The small molecule below binds the protein below.
Small molecule (SMILES): CC(=O)N[C@@H]1[C@@H](O)[C@H](O)[C@@H](CO)O[C@H]1O

Sequence of chain 1.C:
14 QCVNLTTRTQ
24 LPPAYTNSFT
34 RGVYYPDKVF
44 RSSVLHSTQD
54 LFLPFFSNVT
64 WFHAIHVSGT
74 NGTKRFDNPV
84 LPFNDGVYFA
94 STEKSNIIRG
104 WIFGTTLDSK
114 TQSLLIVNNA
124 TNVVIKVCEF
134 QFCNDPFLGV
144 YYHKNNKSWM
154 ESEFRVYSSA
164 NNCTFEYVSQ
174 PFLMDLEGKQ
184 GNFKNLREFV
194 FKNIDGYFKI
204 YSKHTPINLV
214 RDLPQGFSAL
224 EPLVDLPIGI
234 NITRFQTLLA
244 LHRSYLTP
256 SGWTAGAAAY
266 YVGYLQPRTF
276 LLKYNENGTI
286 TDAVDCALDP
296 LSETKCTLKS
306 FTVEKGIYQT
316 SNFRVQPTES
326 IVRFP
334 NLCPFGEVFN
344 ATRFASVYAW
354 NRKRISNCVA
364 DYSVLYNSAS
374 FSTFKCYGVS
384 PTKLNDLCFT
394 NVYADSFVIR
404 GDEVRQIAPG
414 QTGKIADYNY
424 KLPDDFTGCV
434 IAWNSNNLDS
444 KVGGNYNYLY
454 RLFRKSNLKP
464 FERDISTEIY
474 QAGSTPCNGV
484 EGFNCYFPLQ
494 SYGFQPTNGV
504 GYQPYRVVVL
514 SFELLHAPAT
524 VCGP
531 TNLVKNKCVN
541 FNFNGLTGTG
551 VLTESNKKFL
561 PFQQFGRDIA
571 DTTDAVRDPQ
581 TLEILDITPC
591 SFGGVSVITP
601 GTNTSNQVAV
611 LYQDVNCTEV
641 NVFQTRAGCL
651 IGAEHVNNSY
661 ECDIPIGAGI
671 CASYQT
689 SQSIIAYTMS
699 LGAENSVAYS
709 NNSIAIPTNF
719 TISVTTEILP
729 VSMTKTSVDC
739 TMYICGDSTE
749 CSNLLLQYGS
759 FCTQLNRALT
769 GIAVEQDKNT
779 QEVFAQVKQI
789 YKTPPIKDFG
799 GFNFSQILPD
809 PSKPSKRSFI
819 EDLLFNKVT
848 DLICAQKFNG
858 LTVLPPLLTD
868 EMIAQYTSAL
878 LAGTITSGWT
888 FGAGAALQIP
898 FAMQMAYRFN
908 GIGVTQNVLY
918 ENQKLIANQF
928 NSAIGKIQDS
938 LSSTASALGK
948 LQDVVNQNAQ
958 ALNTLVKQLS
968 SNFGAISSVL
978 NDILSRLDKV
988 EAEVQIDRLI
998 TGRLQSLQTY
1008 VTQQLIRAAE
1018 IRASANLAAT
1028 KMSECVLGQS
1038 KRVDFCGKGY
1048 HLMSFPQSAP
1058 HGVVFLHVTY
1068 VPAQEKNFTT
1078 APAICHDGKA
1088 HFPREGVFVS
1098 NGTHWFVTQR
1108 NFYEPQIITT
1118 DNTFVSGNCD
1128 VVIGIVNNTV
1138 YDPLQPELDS

Binding-site contacts:
Ligand atom C2 contacts residue ASN1074 of chain 1.C at 2.5 Å.
Ligand atom O5 contacts residue ASN1074 of chain 1.C at 2.3 Å (h-bond).
Ligand atom C8 contacts residue GLU1072 of chain 1.C at 3.1 Å.
Ligand atom O6 contacts residue ALA706 of chain 1.C at 4.0 Å.
Ligand atom C3 contacts residue ASN1074 of chain 1.C at 3.8 Å.
Ligand atom C4 contacts residue ASN1074 of chain 1.C at 4.2 Å.
Ligand atom C7 contacts residue ASN1074 of chain 1.C at 4.0 Å.
Ligand atom C8 contacts residue LYS1073 of chain 1.C at 4.4 Å.
Ligand atom C6 contacts residue ALA706 of chain 1.C at 3.8 Å (hydrophobic).
Ligand atom C5 contacts residue ASN1074 of chain 1.C at 3.6 Å.
Ligand atom C5 contacts residue ALA706 of chain 1.C at 4.0 Å (hydrophobic).
Ligand atom C1 contacts residue ASN1074 of chain 1.C at 1.4 Å.
Ligand atom N2 contacts residue ASN1074 of chain 1.C at 2.9 Å (h-bond).